Sequence of chain 1.A:
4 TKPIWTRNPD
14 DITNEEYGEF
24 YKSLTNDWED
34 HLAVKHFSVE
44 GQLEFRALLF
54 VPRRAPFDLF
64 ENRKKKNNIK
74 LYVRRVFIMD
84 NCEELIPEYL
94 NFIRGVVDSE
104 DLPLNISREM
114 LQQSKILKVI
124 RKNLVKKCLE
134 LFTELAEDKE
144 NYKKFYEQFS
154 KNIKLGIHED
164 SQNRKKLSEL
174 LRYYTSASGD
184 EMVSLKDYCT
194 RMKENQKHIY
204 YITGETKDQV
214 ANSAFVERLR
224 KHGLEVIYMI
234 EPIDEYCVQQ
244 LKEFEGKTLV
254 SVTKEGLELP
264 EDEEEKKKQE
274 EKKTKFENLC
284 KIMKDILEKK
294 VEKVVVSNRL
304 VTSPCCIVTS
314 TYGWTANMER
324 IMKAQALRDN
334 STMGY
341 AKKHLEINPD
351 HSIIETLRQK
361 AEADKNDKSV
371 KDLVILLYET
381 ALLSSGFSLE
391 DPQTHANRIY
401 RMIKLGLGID

Binding-site contacts:
Ligand atom C13 contacts residue GLN116 of chain 1.A at 4.2 Å.
Ligand atom C7 contacts residue GLU87 of chain 1.A at 3.7 Å.
Ligand atom O5 contacts residue GLU87 of chain 1.A at 4.5 Å.
Ligand atom C1 contacts residue MET82 of chain 1.A at 3.5 Å (hydrophobic).
Ligand atom C2 contacts residue LEU74 of chain 1.A at 3.6 Å (hydrophobic).
Ligand atom O12 contacts residue GLN116 of chain 1.A at 2.9 Å (h-bond).
Ligand atom O5 contacts residue CYS85 of chain 1.A at 3.1 Å.
Ligand atom N4 contacts residue GLU86 of chain 1.A at 3.8 Å.
Ligand atom O5 contacts residue ASN84 of chain 1.A at 3.7 Å.
Ligand atom C6 contacts residue GLU86 of chain 1.A at 3.8 Å.
Ligand atom C3 contacts residue CYS85 of chain 1.A at 2.4 Å (hydrophobic).
Ligand atom O9 contacts residue LEU120 of chain 1.A at 4.1 Å.
Ligand atom O5 contacts residue MET82 of chain 1.A at 3.9 Å.
Ligand atom N4 contacts residue CYS85 of chain 1.A at 2.7 Å (h-bond).
Ligand atom C15 contacts residue MET82 of chain 1.A at 3.4 Å (hydrophobic).
Ligand atom C6 contacts residue CYS85 of chain 1.A at 3.9 Å (hydrophobic).
Ligand atom C24 contacts residue MET82 of chain 1.A at 4.0 Å (hydrophobic).
Ligand atom C9 contacts residue GLN116 of chain 1.A at 4.2 Å.
Ligand atom C12 contacts residue GLN116 of chain 1.A at 3.6 Å.
Ligand atom N4 contacts residue GLU87 of chain 1.A at 4.0 Å.
Ligand atom C2 contacts residue CYS85 of chain 1.A at 2.0 Å (hydrophobic).
Ligand atom C1 contacts residue CYS85 of chain 1.A at 2.1 Å (hydrophobic).
Ligand atom C5 contacts residue CYS85 of chain 1.A at 2.5 Å (hydrophobic).
Ligand atom C5 contacts residue GLU86 of chain 1.A at 3.4 Å.
Ligand atom C3 contacts residue LEU120 of chain 1.A at 4.0 Å (hydrophobic).
Ligand atom C7 contacts residue GLU86 of chain 1.A at 4.2 Å.
Ligand atom O5 contacts residue GLU86 of chain 1.A at 2.8 Å (salt-bridge).
Ligand atom O9 contacts residue GLN116 of chain 1.A at 3.5 Å (h-bond).
Ligand atom C1 contacts residue GLU86 of chain 1.A at 4.4 Å.
Ligand atom O3 contacts residue CYS85 of chain 1.A at 3.3 Å (h-bond).
Ligand atom O3 contacts residue LEU120 of chain 1.A at 2.8 Å.
Ligand atom C16 contacts residue MET82 of chain 1.A at 4.4 Å (hydrophobic).
Ligand atom C6 contacts residue GLU87 of chain 1.A at 3.1 Å.
Ligand atom C14 contacts residue MET82 of chain 1.A at 3.8 Å (hydrophobic).
Ligand atom C5 contacts residue MET82 of chain 1.A at 4.1 Å (hydrophobic).
Ligand atom O11 contacts residue GLN116 of chain 1.A at 4.3 Å.
Ligand atom C1 contacts residue LEU74 of chain 1.A at 4.1 Å (hydrophobic).
Ligand atom C6 contacts residue LEU88 of chain 1.A at 4.3 Å (hydrophobic).

This protein binds this small molecule.
Small molecule (SMILES): CCN(CC)c1ccc2cc(C(=O)NC=CN3C(=O)CCC3=O)c(=O)oc2c1